Binding-site contacts:
Ligand atom C6 contacts residue TYR424 of chain 1.B at 4.1 Å (hydrophobic).
Ligand atom N1 contacts residue TYR424 of chain 1.B at 3.6 Å.
Ligand atom C8 contacts residue LEU420 of chain 1.B at 4.4 Å (hydrophobic).
Ligand atom O6 contacts residue PHE456 of chain 1.B at 3.4 Å.
Ligand atom N9 contacts residue ALA452 of chain 1.B at 4.1 Å.
Ligand atom C10 contacts residue ILE403 of chain 1.B at 3.8 Å (hydrophobic).
Ligand atom N3 contacts residue PHE456 of chain 1.B at 3.9 Å.
Ligand atom N7 contacts residue LEU420 of chain 1.B at 3.7 Å.
Ligand atom C5 contacts residue LEU420 of chain 1.B at 3.6 Å (hydrophobic).
Ligand atom C11 contacts residue PHE441 of chain 1.B at 3.6 Å (hydrophobic).
Ligand atom C5 contacts residue PHE456 of chain 1.B at 3.6 Å (hydrophobic).
Ligand atom C2 contacts residue TYR424 of chain 1.B at 3.1 Å (hydrophobic).
Ligand atom C10 contacts residue TYR424 of chain 1.B at 4.3 Å (hydrophobic).
Ligand atom O2 contacts residue TYR424 of chain 1.B at 3.4 Å (h-bond).
Ligand atom C14 contacts residue PHE456 of chain 1.B at 3.5 Å (hydrophobic).
Ligand atom O6 contacts residue LEU420 of chain 1.B at 3.5 Å.
Ligand atom C8 contacts residue GLU453 of chain 1.B at 3.3 Å.
Ligand atom N7 contacts residue PHE456 of chain 1.B at 3.6 Å.
Ligand atom N3 contacts residue TYR424 of chain 1.B at 3.2 Å (h-bond).
Ligand atom C4 contacts residue LEU420 of chain 1.B at 4.3 Å (hydrophobic).
Ligand atom C8 contacts residue ALA452 of chain 1.B at 3.3 Å (hydrophobic).
Ligand atom C11 contacts residue TYR424 of chain 1.B at 3.6 Å (hydrophobic).
Ligand atom C10 contacts residue PHE456 of chain 1.B at 3.9 Å (hydrophobic).
Ligand atom N1 contacts residue LEU420 of chain 1.B at 4.3 Å.
Ligand atom C6 contacts residue PHE456 of chain 1.B at 3.5 Å (hydrophobic).
Ligand atom C4 contacts residue TYR424 of chain 1.B at 3.7 Å (hydrophobic).
Ligand atom N9 contacts residue PHE456 of chain 1.B at 4.0 Å.
Ligand atom N1 contacts residue PHE456 of chain 1.B at 3.6 Å.
Ligand atom C5 contacts residue GLU453 of chain 1.B at 4.0 Å.
Ligand atom N7 contacts residue GLU453 of chain 1.B at 2.7 Å (salt-bridge).
Ligand atom C6 contacts residue LEU420 of chain 1.B at 3.6 Å (hydrophobic).
Ligand atom N9 contacts residue TYR424 of chain 1.B at 4.4 Å.
Ligand atom C5 contacts residue TYR424 of chain 1.B at 4.2 Å (hydrophobic).
Ligand atom C2 contacts residue PHE456 of chain 1.B at 3.8 Å (hydrophobic).
Ligand atom N7 contacts residue ALA452 of chain 1.B at 4.1 Å.
Ligand atom C8 contacts residue PHE456 of chain 1.B at 3.8 Å (hydrophobic).
Ligand atom C4 contacts residue PHE456 of chain 1.B at 3.6 Å (hydrophobic).
Ligand atom O2 contacts residue PHE456 of chain 1.B at 4.3 Å.
Ligand atom C13 contacts residue PHE441 of chain 1.B at 4.0 Å (hydrophobic).
Ligand atom O2 contacts residue MET365 of chain 1.B at 3.8 Å.

The protein below binds the small molecule below.
Small molecule (SMILES): CC(C)Cn1c(=O)n(C)c(=O)c2nc[nH]c21

Sequence of chain 1.B:
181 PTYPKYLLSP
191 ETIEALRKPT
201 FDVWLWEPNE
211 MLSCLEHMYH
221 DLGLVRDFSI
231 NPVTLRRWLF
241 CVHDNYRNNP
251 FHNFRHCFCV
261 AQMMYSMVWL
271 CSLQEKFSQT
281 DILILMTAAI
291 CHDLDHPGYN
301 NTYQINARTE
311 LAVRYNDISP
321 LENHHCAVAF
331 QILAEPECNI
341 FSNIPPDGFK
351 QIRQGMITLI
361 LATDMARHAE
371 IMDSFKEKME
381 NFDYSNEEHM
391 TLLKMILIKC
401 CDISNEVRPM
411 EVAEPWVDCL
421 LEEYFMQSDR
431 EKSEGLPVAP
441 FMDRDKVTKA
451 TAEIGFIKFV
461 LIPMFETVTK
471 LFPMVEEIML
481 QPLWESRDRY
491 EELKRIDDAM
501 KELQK